Binding-site contacts:
Ligand atom C17 contacts residue SER164 of chain 1.A at 3.6 Å.
Ligand atom C14 contacts residue VAL225 of chain 1.A at 3.8 Å (hydrophobic).
Ligand atom C19 contacts residue NAP1 of chain 1.E at 3.3 Å.
Ligand atom C7 contacts residue TYR278 of chain 1.B at 3.8 Å (hydrophobic).
Ligand atom C18 contacts residue TYR171 of chain 1.A at 3.9 Å (hydrophobic).
Ligand atom C7 contacts residue TYR171 of chain 1.A at 3.8 Å (hydrophobic).
Ligand atom C12 contacts residue NAP1 of chain 1.E at 3.5 Å.
Ligand atom C4 contacts residue GLY210 of chain 1.A at 3.4 Å.
Ligand atom C19 contacts residue SER164 of chain 1.A at 3.5 Å.
Ligand atom C5 contacts residue TYR171 of chain 1.A at 3.6 Å (hydrophobic).
Ligand atom O23 contacts residue TYR177 of chain 1.A at 2.7 Å (h-bond).
Ligand atom C3 contacts residue THR118 of chain 1.A at 3.8 Å.
Ligand atom C17 contacts residue NAP1 of chain 1.E at 3.7 Å.
Ligand atom C4 contacts residue LEU211 of chain 1.A at 3.5 Å (hydrophobic).
Ligand atom N22 contacts residue NAP1 of chain 1.E at 3.5 Å.
Ligand atom F24 contacts residue VAL174 of chain 1.A at 3.3 Å.
Ligand atom F24 contacts residue PRO172 of chain 1.A at 3.3 Å.
Ligand atom C12 contacts residue LEU211 of chain 1.A at 3.8 Å (hydrophobic).
Ligand atom C6 contacts residue LEU209 of chain 1.A at 3.6 Å (hydrophobic).
Ligand atom C14 contacts residue TYR171 of chain 1.A at 3.9 Å (hydrophobic).
Ligand atom O23 contacts residue SER164 of chain 1.A at 2.5 Å (h-bond).
Ligand atom C6 contacts residue NAP1 of chain 1.E at 3.5 Å.
Ligand atom C15 contacts residue TYR171 of chain 1.A at 3.6 Å (hydrophobic).
Ligand atom C7 contacts residue VAL225 of chain 1.A at 3.5 Å (hydrophobic).
Ligand atom C1 contacts residue MET173 of chain 1.A at 3.5 Å (hydrophobic).
Ligand atom C6 contacts residue SER164 of chain 1.A at 3.4 Å.
Ligand atom C13 contacts residue TYR177 of chain 1.A at 3.4 Å (hydrophobic).
Ligand atom C19 contacts residue TYR177 of chain 1.A at 3.7 Å (hydrophobic).
Ligand atom C10 contacts residue VAL221 of chain 1.A at 3.8 Å (hydrophobic).
Ligand atom C1 contacts residue PRO172 of chain 1.A at 3.5 Å (hydrophobic).
Ligand atom C9 contacts residue TYR171 of chain 1.A at 3.8 Å (hydrophobic).
Ligand atom C6 contacts residue LEU211 of chain 1.A at 3.8 Å (hydrophobic).
Ligand atom C13 contacts residue NAP1 of chain 1.E at 3.8 Å.
Ligand atom F24 contacts residue LEU120 of chain 1.A at 3.8 Å.
Ligand atom C3 contacts residue ILE115 of chain 1.A at 3.9 Å (hydrophobic).
Ligand atom C8 contacts residue VAL225 of chain 1.A at 3.8 Å (hydrophobic).
Ligand atom C2 contacts residue TYR177 of chain 1.A at 3.8 Å (hydrophobic).
Ligand atom O23 contacts residue NAP1 of chain 1.E at 3.1 Å.
Ligand atom C8 contacts residue TYR171 of chain 1.A at 3.6 Å (hydrophobic).
Ligand atom C6 contacts residue GLY210 of chain 1.A at 3.5 Å.

Sequence of chain 1.B:
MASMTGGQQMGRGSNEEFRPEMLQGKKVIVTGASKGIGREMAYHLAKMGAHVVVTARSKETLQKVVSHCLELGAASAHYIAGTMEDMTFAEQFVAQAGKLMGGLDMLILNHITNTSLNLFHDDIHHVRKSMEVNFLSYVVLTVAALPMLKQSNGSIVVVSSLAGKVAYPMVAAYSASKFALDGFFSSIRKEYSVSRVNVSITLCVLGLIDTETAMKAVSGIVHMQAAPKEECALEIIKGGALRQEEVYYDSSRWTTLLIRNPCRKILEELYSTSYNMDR

The small molecule below binds the protein below.
Small molecule (SMILES): Cc1ccc(-c2cccc(C(=O)N3CCCC(C)(C)C3)n2)cc1F

Sequence of chain 1.A:
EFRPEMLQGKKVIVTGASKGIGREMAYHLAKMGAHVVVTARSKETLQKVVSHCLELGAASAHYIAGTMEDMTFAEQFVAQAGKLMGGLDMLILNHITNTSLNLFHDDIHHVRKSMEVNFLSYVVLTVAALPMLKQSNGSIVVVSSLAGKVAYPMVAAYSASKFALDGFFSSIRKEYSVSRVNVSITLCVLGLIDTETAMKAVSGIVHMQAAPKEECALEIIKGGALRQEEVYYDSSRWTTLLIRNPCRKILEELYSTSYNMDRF